Sequence of chain 1.C:
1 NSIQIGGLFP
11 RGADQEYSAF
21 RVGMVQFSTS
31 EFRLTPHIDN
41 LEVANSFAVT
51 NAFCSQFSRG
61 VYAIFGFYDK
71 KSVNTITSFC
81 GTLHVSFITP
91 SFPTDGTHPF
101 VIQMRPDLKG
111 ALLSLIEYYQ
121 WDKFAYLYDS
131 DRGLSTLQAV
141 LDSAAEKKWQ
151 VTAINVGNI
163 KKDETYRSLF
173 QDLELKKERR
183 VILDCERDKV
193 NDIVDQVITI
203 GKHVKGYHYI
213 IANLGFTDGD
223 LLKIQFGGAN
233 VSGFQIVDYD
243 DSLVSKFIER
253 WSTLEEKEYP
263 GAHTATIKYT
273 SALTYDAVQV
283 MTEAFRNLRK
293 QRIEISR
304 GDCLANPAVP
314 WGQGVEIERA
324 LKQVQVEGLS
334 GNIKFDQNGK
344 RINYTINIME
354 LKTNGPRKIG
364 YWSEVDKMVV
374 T

This small molecule binds to this protein.
Small molecule (SMILES): CC(=O)N[C@@H]1[C@@H](O)[C@H](O)[C@@H](CO)O[C@H]1O

Binding-site contacts:
Ligand atom C8 contacts residue GLY208 of chain 1.C at 3.2 Å.
Ligand atom C7 contacts residue ARG182 of chain 1.C at 3.9 Å.
Ligand atom O5 contacts residue ASN232 of chain 1.C at 2.3 Å (h-bond).
Ligand atom C8 contacts residue HIS210 of chain 1.C at 3.8 Å.
Ligand atom C5 contacts residue ASN232 of chain 1.C at 3.6 Å.
Ligand atom C3 contacts residue ASN232 of chain 1.C at 3.8 Å.
Ligand atom C8 contacts residue TYR209 of chain 1.C at 3.7 Å (hydrophobic).
Ligand atom C7 contacts residue ASN232 of chain 1.C at 4.0 Å.
Ligand atom O3 contacts residue ARG182 of chain 1.C at 3.7 Å.
Ligand atom C7 contacts residue HIS210 of chain 1.C at 3.8 Å.
Ligand atom C1 contacts residue HIS210 of chain 1.C at 4.3 Å.
Ligand atom N2 contacts residue HIS210 of chain 1.C at 4.1 Å.
Ligand atom N2 contacts residue ASN232 of chain 1.C at 3.0 Å (h-bond).
Ligand atom C4 contacts residue ASN232 of chain 1.C at 4.2 Å.
Ligand atom C1 contacts residue ASN232 of chain 1.C at 1.4 Å.
Ligand atom C8 contacts residue ARG181 of chain 1.C at 4.1 Å.
Ligand atom O7 contacts residue ARG182 of chain 1.C at 2.9 Å (salt-bridge).
Ligand atom O7 contacts residue HIS210 of chain 1.C at 4.1 Å.
Ligand atom C8 contacts residue ARG182 of chain 1.C at 4.3 Å.
Ligand atom C2 contacts residue ASN232 of chain 1.C at 2.5 Å.
Ligand atom C2 contacts residue HIS210 of chain 1.C at 4.1 Å.